Binding-site contacts:
Ligand atom CE1 contacts residue ILE219 of chain 1.A at 3.8 Å (hydrophobic).
Ligand atom CZ contacts residue ALA217 of chain 1.A at 3.5 Å (hydrophobic).
Ligand atom P contacts residue ARG221 of chain 1.A at 3.8 Å.
Ligand atom CB contacts residue TYR46 of chain 1.A at 3.6 Å (hydrophobic).
Ligand atom O2P contacts residue GLY218 of chain 1.A at 3.3 Å (h-bond).
Ligand atom P contacts residue SER215 of chain 1.A at 3.3 Å.
Ligand atom N contacts residue PHE182 of chain 1.A at 3.8 Å.
Ligand atom CE1 contacts residue PHE182 of chain 1.A at 3.3 Å (hydrophobic).
Ligand atom CD2 contacts residue TYR46 of chain 1.A at 3.8 Å (hydrophobic).
Ligand atom O1P contacts residue SER215 of chain 1.A at 3.5 Å (h-bond).
Ligand atom O3P contacts residue ARG221 of chain 1.A at 2.9 Å (salt-bridge).
Ligand atom O contacts residue TYR46 of chain 1.A at 3.9 Å.
Ligand atom OH contacts residue GLY220 of chain 1.A at 3.8 Å.
Ligand atom CE1 contacts residue ALA217 of chain 1.A at 3.5 Å (hydrophobic).
Ligand atom O2P contacts residue ALA217 of chain 1.A at 3.7 Å.
Ligand atom OXT contacts residue PHE182 of chain 1.A at 3.0 Å.
Ligand atom O2P contacts residue SER215 of chain 1.A at 2.5 Å (h-bond).
Ligand atom CE2 contacts residue PHE182 of chain 1.A at 4.0 Å (hydrophobic).
Ligand atom N contacts residue ASP48 of chain 1.A at 3.6 Å.
Ligand atom O3P contacts residue ALA217 of chain 1.A at 3.1 Å (h-bond).
Ligand atom O2P contacts residue ILE219 of chain 1.A at 3.0 Å (h-bond).
Ligand atom CG contacts residue PHE182 of chain 1.A at 3.9 Å (hydrophobic).
Ligand atom CD2 contacts residue ALA217 of chain 1.A at 3.7 Å (hydrophobic).
Ligand atom P contacts residue GLY220 of chain 1.A at 3.7 Å.
Ligand atom O1P contacts residue GLY220 of chain 1.A at 3.3 Å.
Ligand atom CD1 contacts residue ALA217 of chain 1.A at 3.6 Å (hydrophobic).
Ligand atom CE1 contacts residue GLN262 of chain 1.A at 3.5 Å.
Ligand atom CE2 contacts residue ASP181 of chain 1.A at 4.0 Å.
Ligand atom CG contacts residue ALA217 of chain 1.A at 3.7 Å (hydrophobic).
Ligand atom O3P contacts residue SER216 of chain 1.A at 2.6 Å (h-bond).
Ligand atom OH contacts residue PHE182 of chain 1.A at 3.7 Å.
Ligand atom P contacts residue ALA217 of chain 1.A at 3.9 Å.
Ligand atom CD1 contacts residue PHE182 of chain 1.A at 3.5 Å (hydrophobic).
Ligand atom O1P contacts residue ARG221 of chain 1.A at 2.7 Å (salt-bridge).
Ligand atom CZ contacts residue PHE182 of chain 1.A at 3.5 Å (hydrophobic).
Ligand atom O3P contacts residue SER215 of chain 1.A at 3.1 Å.
Ligand atom O2P contacts residue ARG221 of chain 1.A at 3.9 Å.
Ligand atom CE2 contacts residue ALA217 of chain 1.A at 3.6 Å (hydrophobic).
Ligand atom CD1 contacts residue GLN262 of chain 1.A at 3.7 Å.
Ligand atom O2P contacts residue GLY220 of chain 1.A at 2.7 Å (h-bond).

This small molecule binds to this protein.
Small molecule (SMILES): N[C@@H](Cc1ccc(OP(=O)(O)O)cc1)C(=O)O

Sequence of chain 1.A:
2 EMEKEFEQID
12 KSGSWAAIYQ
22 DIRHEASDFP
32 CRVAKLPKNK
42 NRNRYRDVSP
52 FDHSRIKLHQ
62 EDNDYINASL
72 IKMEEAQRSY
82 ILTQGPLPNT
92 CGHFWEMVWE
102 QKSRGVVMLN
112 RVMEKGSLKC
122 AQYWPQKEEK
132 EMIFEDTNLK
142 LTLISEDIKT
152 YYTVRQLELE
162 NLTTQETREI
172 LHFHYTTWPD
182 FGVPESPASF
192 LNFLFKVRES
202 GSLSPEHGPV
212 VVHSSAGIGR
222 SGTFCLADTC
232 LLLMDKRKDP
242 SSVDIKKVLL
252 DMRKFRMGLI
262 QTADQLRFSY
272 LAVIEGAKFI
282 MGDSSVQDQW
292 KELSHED